The protein below binds the small molecule below.
Small molecule (SMILES): Nc1ncnc2c1ncn2[C@H]1C[C@H](O)[C@@H](COP(=O)(O)O)O1

Binding-site contacts:
Ligand atom N9 contacts residue HIS630 of chain 2.H at 4.2 Å.
Ligand atom N6 contacts residue SER632 of chain 2.H at 3.9 Å.
Ligand atom N6 contacts residue GLY639 of chain 2.H at 2.8 Å (h-bond).
Ligand atom N6 contacts residue GLY637 of chain 2.H at 4.1 Å.
Ligand atom N6 contacts residue PRO631 of chain 2.H at 3.9 Å.
Ligand atom O2P contacts residue PRO631 of chain 2.H at 3.8 Å.
Ligand atom N1 contacts residue PRO631 of chain 2.H at 4.2 Å.
Ligand atom N7 contacts residue PRO419 of chain 2.H at 4.4 Å.
Ligand atom N1 contacts residue GLY639 of chain 2.H at 2.9 Å (h-bond).
Ligand atom C5 contacts residue PRO419 of chain 2.H at 4.2 Å (hydrophobic).
Ligand atom N6 contacts residue PHE638 of chain 2.H at 3.8 Å.
Ligand atom C5 contacts residue SER632 of chain 2.H at 4.3 Å.
Ligand atom O5' contacts residue PRO631 of chain 2.H at 4.1 Å.
Ligand atom C4 contacts residue PRO419 of chain 2.H at 4.2 Å (hydrophobic).
Ligand atom C6 contacts residue SER632 of chain 2.H at 4.3 Å.
Ligand atom O4' contacts residue PRO631 of chain 2.H at 3.8 Å.
Ligand atom C2 contacts residue GLY639 of chain 2.H at 3.7 Å.
Ligand atom C6 contacts residue GLY639 of chain 2.H at 3.7 Å.
Ligand atom C2' contacts residue PRO419 of chain 2.H at 4.0 Å (hydrophobic).
Ligand atom C1' contacts residue HIS630 of chain 2.H at 4.0 Å.
Ligand atom O2P contacts residue HIS628 of chain 2.H at 4.3 Å.
Ligand atom C8 contacts residue HIS630 of chain 2.H at 3.4 Å.
Ligand atom C6 contacts residue PRO419 of chain 2.H at 4.4 Å (hydrophobic).
Ligand atom N3 contacts residue PRO419 of chain 2.H at 4.3 Å.
Ligand atom N7 contacts residue SER632 of chain 2.H at 3.8 Å.
Ligand atom N7 contacts residue HIS630 of chain 2.H at 4.1 Å.
Ligand atom C6 contacts residue VAL418 of chain 2.H at 3.8 Å (hydrophobic).
Ligand atom N9 contacts residue PRO419 of chain 2.H at 4.2 Å.
Ligand atom N1 contacts residue ILE622 of chain 2.H at 4.4 Å.
Ligand atom O5' contacts residue PHE629 of chain 2.H at 4.2 Å.
Ligand atom C6 contacts residue PRO631 of chain 2.H at 4.0 Å (hydrophobic).
Ligand atom N7 contacts residue ASP609 of chain 2.H at 4.4 Å.
Ligand atom O2P contacts residue PHE629 of chain 2.H at 4.0 Å.
Ligand atom N6 contacts residue PRO633 of chain 2.H at 4.2 Å.
Ligand atom O4' contacts residue HIS630 of chain 2.H at 4.4 Å.
Ligand atom C5 contacts residue PRO631 of chain 2.H at 4.4 Å (hydrophobic).
Ligand atom C2 contacts residue PRO419 of chain 2.H at 4.4 Å (hydrophobic).
Ligand atom N6 contacts residue VAL418 of chain 2.H at 3.6 Å.
Ligand atom N1 contacts residue VAL418 of chain 2.H at 3.8 Å.
Ligand atom C8 contacts residue PRO419 of chain 2.H at 4.3 Å (hydrophobic).

Sequence of chain 2.H:
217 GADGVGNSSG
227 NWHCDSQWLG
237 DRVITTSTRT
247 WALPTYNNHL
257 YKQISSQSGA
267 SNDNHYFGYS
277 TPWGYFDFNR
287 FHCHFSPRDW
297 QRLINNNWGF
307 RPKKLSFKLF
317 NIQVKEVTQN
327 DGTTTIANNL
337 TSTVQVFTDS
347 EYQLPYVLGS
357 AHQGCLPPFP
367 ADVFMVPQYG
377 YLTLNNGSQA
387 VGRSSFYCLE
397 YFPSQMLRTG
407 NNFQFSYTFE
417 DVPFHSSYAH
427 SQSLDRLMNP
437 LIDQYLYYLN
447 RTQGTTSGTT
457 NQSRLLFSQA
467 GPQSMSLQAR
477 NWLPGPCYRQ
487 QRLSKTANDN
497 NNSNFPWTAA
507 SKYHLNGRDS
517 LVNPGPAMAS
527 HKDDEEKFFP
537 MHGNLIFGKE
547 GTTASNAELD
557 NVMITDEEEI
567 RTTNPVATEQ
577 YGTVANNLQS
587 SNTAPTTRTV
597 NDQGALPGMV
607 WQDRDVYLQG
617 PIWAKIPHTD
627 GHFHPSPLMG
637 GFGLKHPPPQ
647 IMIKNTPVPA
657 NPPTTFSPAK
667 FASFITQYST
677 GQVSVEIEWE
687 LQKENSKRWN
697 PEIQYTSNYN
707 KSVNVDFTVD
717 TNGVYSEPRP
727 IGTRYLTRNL